Binding-site contacts:
Ligand atom CAN contacts residue PRO48 of chain 1.C at 3.0 Å (hydrophobic).
Ligand atom CA contacts residue HIS59 of chain 1.C at 3.2 Å.
Ligand atom CAV contacts residue TYR61 of chain 1.C at 3.4 Å (hydrophobic).
Ligand atom N contacts residue TYR47 of chain 1.C at 3.7 Å.
Ligand atom OD1 contacts residue TYR61 of chain 1.C at 3.7 Å.
Ligand atom CBA contacts residue ILE58 of chain 1.C at 3.7 Å (hydrophobic).
Ligand atom OD1 contacts residue HIS64 of chain 1.C at 2.6 Å (h-bond).
Ligand atom OAH contacts residue TYR61 of chain 1.C at 3.3 Å.
Ligand atom NAS contacts residue HIS59 of chain 1.C at 2.8 Å (h-bond).
Ligand atom CD2 contacts residue TRP37 of chain 1.C at 3.5 Å (hydrophobic).
Ligand atom O contacts residue TYR47 of chain 1.C at 2.6 Å (h-bond).
Ligand atom C contacts residue TYR47 of chain 1.C at 3.5 Å (hydrophobic).
Ligand atom CG contacts residue HIS64 of chain 1.C at 3.6 Å.
Ligand atom CG contacts residue TRP37 of chain 1.C at 3.7 Å (hydrophobic).
Ligand atom CB contacts residue TYR47 of chain 1.C at 3.6 Å (hydrophobic).
Ligand atom CAM contacts residue ILE58 of chain 1.C at 3.3 Å (hydrophobic).
Ligand atom CAK contacts residue HIS59 of chain 1.C at 3.7 Å.
Ligand atom CG contacts residue SER60 of chain 1.C at 3.6 Å.
Ligand atom CAM contacts residue TYR47 of chain 1.C at 3.8 Å (hydrophobic).
Ligand atom NAR contacts residue PRO48 of chain 1.C at 3.7 Å.
Ligand atom CBA contacts residue TYR47 of chain 1.C at 3.8 Å (hydrophobic).
Ligand atom CBB contacts residue ILE58 of chain 1.C at 3.6 Å (hydrophobic).
Ligand atom SAU contacts residue PRO48 of chain 1.C at 3.7 Å.
Ligand atom CB contacts residue TRP66 of chain 1.C at 3.5 Å (hydrophobic).
Ligand atom CA contacts residue TYR47 of chain 1.C at 3.8 Å (hydrophobic).
Ligand atom CAE contacts residue TYR47 of chain 1.C at 3.8 Å (hydrophobic).
Ligand atom CAA contacts residue TYR61 of chain 1.C at 3.3 Å (hydrophobic).
Ligand atom CAK contacts residue ILE58 of chain 1.C at 3.8 Å (hydrophobic).
Ligand atom CB contacts residue HIS59 of chain 1.C at 3.4 Å.
Ligand atom CAX contacts residue TYR61 of chain 1.C at 3.5 Å (hydrophobic).
Ligand atom C contacts residue HIS59 of chain 1.C at 3.5 Å.
Ligand atom CD2 contacts residue TYR47 of chain 1.C at 3.4 Å (hydrophobic).
Ligand atom CAK contacts residue TYR47 of chain 1.C at 3.8 Å (hydrophobic).
Ligand atom NAT contacts residue TYR61 of chain 1.C at 3.5 Å.
Ligand atom CAE contacts residue TRP37 of chain 1.C at 3.8 Å (hydrophobic).
Ligand atom CAY contacts residue TYR47 of chain 1.C at 3.8 Å (hydrophobic).
Ligand atom OAF contacts residue PHE40 of chain 1.C at 3.4 Å.
Ligand atom CG contacts residue TRP66 of chain 1.C at 3.5 Å (hydrophobic).
Ligand atom OD1 contacts residue SER60 of chain 1.C at 2.6 Å (h-bond).
Ligand atom OAF contacts residue HIS64 of chain 1.C at 3.2 Å.

Sequence of chain 1.C:
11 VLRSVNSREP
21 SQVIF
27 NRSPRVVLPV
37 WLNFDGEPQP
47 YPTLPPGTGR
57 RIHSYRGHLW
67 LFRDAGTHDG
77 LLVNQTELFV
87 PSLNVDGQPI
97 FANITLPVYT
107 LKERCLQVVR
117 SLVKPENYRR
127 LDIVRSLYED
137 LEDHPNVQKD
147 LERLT

A protein and the small-molecule ligand that binds it are described below.
Small molecule (SMILES): CC(=O)N[C@H](C(=O)N1C[C@H](O)C[C@H]1C(=O)NCc1ccc(-c2scnc2C)cc1)C(C)(C)C